Binding-site contacts:
Ligand atom C10 contacts residue THR21 of chain 1.H at 3.2 Å.
Ligand atom C7 contacts residue THR1 of chain 1.H at 2.8 Å.
Ligand atom N22 contacts residue GLY47 of chain 1.H at 3.0 Å (h-bond).
Ligand atom C11 contacts residue THR1 of chain 1.H at 1.5 Å.
Ligand atom C9 contacts residue THR1 of chain 1.H at 1.4 Å.
Ligand atom C12 contacts residue THR1 of chain 1.H at 2.5 Å.
Ligand atom C4 contacts residue GLY45 of chain 1.H at 3.2 Å.
Ligand atom O21 contacts residue THR1 of chain 1.H at 2.3 Å (h-bond).
Ligand atom N22 contacts residue THR1 of chain 1.H at 3.7 Å.
Ligand atom C35 contacts residue VAL48 of chain 1.H at 3.7 Å (hydrophobic).
Ligand atom C11 contacts residue SER129 of chain 1.H at 3.7 Å.
Ligand atom C3 contacts residue ALA49 of chain 1.H at 3.8 Å (hydrophobic).
Ligand atom O49 contacts residue ALA20 of chain 1.H at 3.3 Å.
Ligand atom O21 contacts residue GLY47 of chain 1.H at 3.1 Å (h-bond).
Ligand atom C27 contacts residue THR21 of chain 1.H at 3.5 Å.
Ligand atom C6 contacts residue GLU32 of chain 1.H at 3.8 Å.
Ligand atom C23 contacts residue GLY47 of chain 1.H at 3.6 Å.
Ligand atom C24 contacts residue GLY47 of chain 1.H at 3.4 Å.
Ligand atom O39 contacts residue ALA49 of chain 1.H at 3.0 Å (h-bond).
Ligand atom O21 contacts residue MES1 of chain 1.FA at 3.0 Å (h-bond).
Ligand atom C8 contacts residue THR1 of chain 1.H at 2.4 Å.
Ligand atom C42 contacts residue GLY47 of chain 1.H at 3.6 Å.
Ligand atom O49 contacts residue THR21 of chain 1.H at 2.9 Å (h-bond).
Ligand atom C9 contacts residue LYS33 of chain 1.H at 3.7 Å.
Ligand atom C38 contacts residue ASP125 of chain 1.I at 3.7 Å.
Ligand atom C10 contacts residue THR1 of chain 1.H at 3.6 Å.
Ligand atom C1 contacts residue ALA49 of chain 1.H at 3.5 Å (hydrophobic).
Ligand atom C29 contacts residue ASN22 of chain 1.H at 3.7 Å.
Ligand atom O13 contacts residue THR1 of chain 1.H at 3.2 Å (h-bond).
Ligand atom N28 contacts residue ASP125 of chain 1.I at 3.2 Å (salt-bridge).
Ligand atom C1 contacts residue GLU53 of chain 1.H at 3.5 Å.
Ligand atom O13 contacts residue MES1 of chain 1.FA at 2.5 Å (h-bond).
Ligand atom C11 contacts residue GLY168 of chain 1.H at 3.0 Å.
Ligand atom N25 contacts residue THR21 of chain 1.H at 2.9 Å (h-bond).
Ligand atom C43 contacts residue VAL48 of chain 1.H at 3.6 Å (hydrophobic).
Ligand atom N28 contacts residue ASN22 of chain 1.H at 3.6 Å (h-bond).
Ligand atom C12 contacts residue MES1 of chain 1.FA at 3.6 Å.
Ligand atom C5 contacts residue GLY45 of chain 1.H at 3.7 Å.
Ligand atom C32 contacts residue LEU126 of chain 1.I at 3.5 Å (hydrophobic).
Ligand atom C26 contacts residue THR21 of chain 1.H at 3.7 Å.

Sequence of chain 1.H:
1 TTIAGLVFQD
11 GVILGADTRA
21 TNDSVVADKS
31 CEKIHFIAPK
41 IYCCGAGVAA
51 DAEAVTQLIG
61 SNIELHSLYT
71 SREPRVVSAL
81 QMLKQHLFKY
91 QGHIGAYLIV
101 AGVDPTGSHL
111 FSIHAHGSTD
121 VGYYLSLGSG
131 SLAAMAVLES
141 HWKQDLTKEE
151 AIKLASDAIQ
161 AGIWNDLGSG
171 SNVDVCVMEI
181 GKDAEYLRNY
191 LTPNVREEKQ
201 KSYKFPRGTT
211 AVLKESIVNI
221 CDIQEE

Sequence of chain 1.I:
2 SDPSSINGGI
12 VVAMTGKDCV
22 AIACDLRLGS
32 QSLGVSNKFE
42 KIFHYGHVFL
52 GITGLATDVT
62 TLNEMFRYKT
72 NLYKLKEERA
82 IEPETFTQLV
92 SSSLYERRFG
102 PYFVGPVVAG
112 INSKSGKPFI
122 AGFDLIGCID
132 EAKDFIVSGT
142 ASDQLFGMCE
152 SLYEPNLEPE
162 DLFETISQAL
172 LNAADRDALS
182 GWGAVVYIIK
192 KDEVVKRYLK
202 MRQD

The protein below binds the small molecule below.
Small molecule (SMILES): COc1ccc(C[C@H](NC(=O)[C@H](C)NC(=O)CN2CCOCC2)C(=O)N[C@@H](CCC2CCCCC2)[C@@H](O)C(C)(C)O)cc1